The small molecule below binds the protein below.
Small molecule (SMILES): Nc1ncnc2c1ncn2[C@@H]1O[C@@H](CN(CCCNc2ncnc3c2ncn3[C@H]2O[C@@H](CO)[C@@H](O)[C@H]2O)CC[C@H](N)C(=O)O)[C@@H](O)[C@H]1O

Sequence of chain 1.A:
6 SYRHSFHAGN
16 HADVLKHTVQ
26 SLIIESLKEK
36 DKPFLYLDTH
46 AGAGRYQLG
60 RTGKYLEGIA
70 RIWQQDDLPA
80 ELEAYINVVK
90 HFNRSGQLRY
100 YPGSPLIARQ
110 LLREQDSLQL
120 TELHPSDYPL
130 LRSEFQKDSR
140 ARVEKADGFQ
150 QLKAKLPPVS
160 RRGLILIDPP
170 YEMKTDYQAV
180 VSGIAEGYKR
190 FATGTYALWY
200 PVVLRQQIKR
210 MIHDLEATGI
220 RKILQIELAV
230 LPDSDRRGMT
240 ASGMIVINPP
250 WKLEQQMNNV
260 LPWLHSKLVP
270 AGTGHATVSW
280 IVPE

Binding-site contacts:
Ligand atom N12 contacts residue HIS12 of chain 1.A at 3.5 Å.
Ligand atom N3 contacts residue PRO169 of chain 1.A at 3.6 Å (h-bond).
Ligand atom C23 contacts residue HIS12 of chain 1.A at 3.6 Å.
Ligand atom N7 contacts residue SER103 of chain 1.A at 3.3 Å (h-bond).
Ligand atom O2 contacts residue MET238 of chain 1.A at 3.5 Å.
Ligand atom N7 contacts residue HIS45 of chain 1.A at 2.6 Å (h-bond).
Ligand atom N7 contacts residue ASP167 of chain 1.A at 2.8 Å (salt-bridge).
Ligand atom O6 contacts residue ASP167 of chain 1.A at 3.1 Å (salt-bridge).
Ligand atom C16 contacts residue GLY47 of chain 1.A at 3.5 Å.
Ligand atom C17 contacts residue SER103 of chain 1.A at 3.0 Å.
Ligand atom C27 contacts residue HIS12 of chain 1.A at 3.4 Å.
Ligand atom N9 contacts residue HIS12 of chain 1.A at 3.5 Å.
Ligand atom O6 contacts residue HIS22 of chain 1.A at 3.1 Å (h-bond).
Ligand atom N8 contacts residue HIS12 of chain 1.A at 3.5 Å.
Ligand atom O6 contacts residue SER103 of chain 1.A at 3.0 Å (h-bond).
Ligand atom C16 contacts residue ALA46 of chain 1.A at 3.2 Å (hydrophobic).
Ligand atom C10 contacts residue PRO169 of chain 1.A at 3.4 Å (hydrophobic).
Ligand atom C3 contacts residue PRO169 of chain 1.A at 3.1 Å (hydrophobic).
Ligand atom O9 contacts residue ALA13 of chain 1.A at 3.5 Å.
Ligand atom N7 contacts residue ASP43 of chain 1.A at 3.5 Å (salt-bridge).
Ligand atom N11 contacts residue HIS12 of chain 1.A at 3.5 Å.
Ligand atom O8 contacts residue LYS21 of chain 1.A at 2.9 Å (salt-bridge).
Ligand atom C16 contacts residue HIS45 of chain 1.A at 3.3 Å.
Ligand atom C25 contacts residue HIS12 of chain 1.A at 3.5 Å.
Ligand atom N1 contacts residue PRO169 of chain 1.A at 3.2 Å (h-bond).
Ligand atom O9 contacts residue ASP18 of chain 1.A at 2.5 Å (salt-bridge).
Ligand atom C21 contacts residue ASP18 of chain 1.A at 3.4 Å.
Ligand atom O5 contacts residue SER103 of chain 1.A at 3.2 Å (h-bond).
Ligand atom C18 contacts residue SER103 of chain 1.A at 3.0 Å.
Ligand atom C4 contacts residue PRO169 of chain 1.A at 3.5 Å (hydrophobic).
Ligand atom O4 contacts residue PRO169 of chain 1.A at 2.9 Å (h-bond).
Ligand atom C24 contacts residue HIS12 of chain 1.A at 3.4 Å.
Ligand atom C17 contacts residue HIS45 of chain 1.A at 3.2 Å.
Ligand atom C20 contacts residue ASP18 of chain 1.A at 3.4 Å.
Ligand atom O8 contacts residue ASP18 of chain 1.A at 2.8 Å (salt-bridge).
Ligand atom C15 contacts residue HIS45 of chain 1.A at 3.3 Å.
Ligand atom O6 contacts residue LYS21 of chain 1.A at 3.2 Å (salt-bridge).
Ligand atom C9 contacts residue GLU171 of chain 1.A at 3.6 Å.
Ligand atom C17 contacts residue ALA46 of chain 1.A at 3.5 Å (hydrophobic).
Ligand atom C6 contacts residue PRO169 of chain 1.A at 3.3 Å (hydrophobic).